Binding-site contacts:
Ligand atom C8 contacts residue SER279 of chain 1.I at 3.2 Å.
Ligand atom C8 contacts residue THR241 of chain 1.I at 4.5 Å.
Ligand atom C3 contacts residue THR241 of chain 1.I at 4.4 Å.
Ligand atom C2 contacts residue ASN239 of chain 1.I at 2.5 Å.
Ligand atom C8 contacts residue ASN239 of chain 1.I at 4.4 Å.
Ligand atom C5 contacts residue ASN239 of chain 1.I at 3.8 Å.
Ligand atom C7 contacts residue THR241 of chain 1.I at 4.5 Å.
Ligand atom C3 contacts residue ASN239 of chain 1.I at 3.9 Å.
Ligand atom O7 contacts residue ASN239 of chain 1.I at 3.8 Å.
Ligand atom N2 contacts residue ASN239 of chain 1.I at 3.0 Å (h-bond).
Ligand atom C8 contacts residue GLU280 of chain 1.I at 4.4 Å.
Ligand atom O5 contacts residue ASN239 of chain 1.I at 2.5 Å (h-bond).
Ligand atom C1 contacts residue ASN239 of chain 1.I at 1.5 Å.
Ligand atom N2 contacts residue THR241 of chain 1.I at 3.5 Å (h-bond).
Ligand atom C2 contacts residue THR241 of chain 1.I at 4.3 Å.
Ligand atom C7 contacts residue ASN239 of chain 1.I at 3.5 Å.
Ligand atom C4 contacts residue ASN239 of chain 1.I at 4.4 Å.
Ligand atom O7 contacts residue ILE282 of chain 1.I at 3.7 Å.
Ligand atom C1 contacts residue THR241 of chain 1.I at 4.2 Å.

Sequence of chain 1.I:
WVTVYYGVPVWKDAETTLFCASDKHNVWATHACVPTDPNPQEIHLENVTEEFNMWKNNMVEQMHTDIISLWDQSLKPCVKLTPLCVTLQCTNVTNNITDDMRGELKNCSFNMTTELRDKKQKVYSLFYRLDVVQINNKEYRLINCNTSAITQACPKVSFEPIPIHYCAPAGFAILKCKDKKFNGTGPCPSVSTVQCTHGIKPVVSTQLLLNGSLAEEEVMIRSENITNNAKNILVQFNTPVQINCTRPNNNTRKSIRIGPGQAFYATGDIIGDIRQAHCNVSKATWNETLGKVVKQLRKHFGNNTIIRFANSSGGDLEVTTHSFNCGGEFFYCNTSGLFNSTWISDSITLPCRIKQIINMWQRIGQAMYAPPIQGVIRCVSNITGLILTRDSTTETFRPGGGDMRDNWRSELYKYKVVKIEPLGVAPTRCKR

The small molecule below binds the protein below.
Small molecule (SMILES): CC(=O)N[C@@H]1[C@@H](O)[C@H](O)[C@@H](CO)O[C@H]1O